Sequence of chain 1.A:
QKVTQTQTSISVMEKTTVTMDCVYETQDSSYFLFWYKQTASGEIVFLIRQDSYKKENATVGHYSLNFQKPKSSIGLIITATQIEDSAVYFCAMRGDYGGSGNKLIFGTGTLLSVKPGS

Binding-site contacts:
Ligand atom C1 contacts residue ASN57 of chain 1.A at 2.3 Å.
Ligand atom C8 contacts residue PHE67 of chain 1.A at 3.9 Å (hydrophobic).
Ligand atom C7 contacts residue LYS55 of chain 1.A at 4.0 Å.
Ligand atom C8 contacts residue LYS55 of chain 1.A at 2.8 Å.
Ligand atom C7 contacts residue ASN57 of chain 1.A at 3.2 Å.
Ligand atom C3 contacts residue ASN66 of chain 1.A at 4.0 Å.
Ligand atom O5 contacts residue ASN57 of chain 1.A at 3.0 Å (h-bond).
Ligand atom N2 contacts residue ASN57 of chain 1.A at 3.2 Å (h-bond).
Ligand atom C1 contacts residue ASN66 of chain 1.A at 3.4 Å.
Ligand atom O7 contacts residue ASN57 of chain 1.A at 3.7 Å.
Ligand atom C2 contacts residue ASN66 of chain 1.A at 4.2 Å.
Ligand atom N2 contacts residue ASN66 of chain 1.A at 4.5 Å.
Ligand atom C1 contacts residue LEU65 of chain 1.A at 4.5 Å (hydrophobic).
Ligand atom O5 contacts residue ASN66 of chain 1.A at 3.9 Å.
Ligand atom C8 contacts residue ASN57 of chain 1.A at 3.0 Å.
Ligand atom C3 contacts residue ASN57 of chain 1.A at 4.4 Å.
Ligand atom C8 contacts residue GLU56 of chain 1.A at 3.8 Å.
Ligand atom N2 contacts residue PHE67 of chain 1.A at 4.3 Å.
Ligand atom C5 contacts residue ASN66 of chain 1.A at 3.8 Å.
Ligand atom C5 contacts residue ASN57 of chain 1.A at 4.4 Å.
Ligand atom O7 contacts residue LYS55 of chain 1.A at 4.2 Å.
Ligand atom C2 contacts residue ASN57 of chain 1.A at 3.0 Å.
Ligand atom C4 contacts residue ASN66 of chain 1.A at 4.4 Å.

A protein and the small-molecule ligand that binds it are described below.
Small molecule (SMILES): CC(=O)N[C@@H]1[C@@H](O)[C@H](O)[C@@H](CO)O[C@H]1O